Binding-site contacts:
Ligand atom O7 contacts residue HIS32 of chain 5.A at 3.2 Å (h-bond).
Ligand atom O6 contacts residue ASP96 of chain 5.A at 2.6 Å (salt-bridge).
Ligand atom C4 contacts residue SER65 of chain 5.A at 3.5 Å.
Ligand atom C4 contacts residue ASP96 of chain 5.A at 3.5 Å.
Ligand atom O2 contacts residue ASP35 of chain 5.A at 2.8 Å (salt-bridge).
Ligand atom O2 contacts residue ZN1 of chain 5.C at 3.2 Å.
Ligand atom O5 contacts residue HIS130 of chain 5.A at 3.0 Å (h-bond).
Ligand atom O15 contacts residue LEU212 of chain 5.A at 3.6 Å.
Ligand atom O7 contacts residue ZN1 of chain 5.C at 2.0 Å.
Ligand atom C1 contacts residue HIS130 of chain 5.A at 3.6 Å.
Ligand atom O15 contacts residue ARG129 of chain 5.A at 2.9 Å (salt-bridge).
Ligand atom O4 contacts residue ASP96 of chain 5.A at 2.6 Å (salt-bridge).
Ligand atom O2 contacts residue ILE171 of chain 5.A at 3.7 Å.
Ligand atom N8 contacts residue ASP34 of chain 5.A at 2.8 Å (salt-bridge).
Ligand atom C12 contacts residue ARG129 of chain 5.A at 3.6 Å.
Ligand atom O4 contacts residue ALA62 of chain 5.A at 3.7 Å.
Ligand atom N8 contacts residue ZN1 of chain 5.C at 3.5 Å.
Ligand atom O16 contacts residue PHE145 of chain 4.A at 3.5 Å.
Ligand atom O16 contacts residue ARG129 of chain 5.A at 2.9 Å (salt-bridge).
Ligand atom O3 contacts residue HIS32 of chain 5.A at 3.2 Å.
Ligand atom O7 contacts residue ASP35 of chain 5.A at 3.2 Å (salt-bridge).
Ligand atom O3 contacts residue ARG73 of chain 5.A at 2.9 Å (salt-bridge).
Ligand atom C7 contacts residue ASP35 of chain 5.A at 3.6 Å.
Ligand atom O2 contacts residue ILE38 of chain 5.A at 3.4 Å.
Ligand atom C3 contacts residue SER65 of chain 5.A at 3.2 Å.
Ligand atom O6 contacts residue HIS130 of chain 5.A at 3.0 Å (h-bond).
Ligand atom O13 contacts residue SER66 of chain 5.A at 2.5 Å (h-bond).
Ligand atom O13 contacts residue ILE149 of chain 4.A at 3.7 Å.
Ligand atom O7 contacts residue HIS133 of chain 5.A at 3.1 Å (h-bond).
Ligand atom C7 contacts residue ZN1 of chain 5.C at 2.9 Å.
Ligand atom O14 contacts residue SER65 of chain 5.A at 3.5 Å.
Ligand atom O6 contacts residue ARG97 of chain 5.A at 3.4 Å.
Ligand atom O4 contacts residue LEU64 of chain 5.A at 3.7 Å.
Ligand atom C10 contacts residue SER66 of chain 5.A at 3.3 Å.
Ligand atom N8 contacts residue ASP35 of chain 5.A at 3.5 Å (salt-bridge).
Ligand atom O14 contacts residue SER66 of chain 5.A at 2.8 Å (h-bond).
Ligand atom O2 contacts residue ASP34 of chain 5.A at 2.9 Å (salt-bridge).
Ligand atom O4 contacts residue SER65 of chain 5.A at 2.7 Å (h-bond).
Ligand atom C6 contacts residue ASP96 of chain 5.A at 3.5 Å.
Ligand atom O3 contacts residue SER65 of chain 5.A at 3.2 Å (h-bond).

Sequence of chain 4.A:
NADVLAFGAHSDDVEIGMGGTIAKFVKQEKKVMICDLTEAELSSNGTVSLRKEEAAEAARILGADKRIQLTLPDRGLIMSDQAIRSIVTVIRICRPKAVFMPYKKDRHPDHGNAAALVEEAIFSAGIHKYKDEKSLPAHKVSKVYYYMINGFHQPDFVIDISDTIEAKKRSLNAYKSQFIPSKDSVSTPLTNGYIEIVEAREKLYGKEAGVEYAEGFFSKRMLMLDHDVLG

This protein binds this small molecule.
Small molecule (SMILES): O=C(O)C[C@H](O[C@H]1O[C@H](CO)[C@@H](O)[C@H](O)[C@H]1NC(=O)NO)C(=O)O

Sequence of chain 5.A:
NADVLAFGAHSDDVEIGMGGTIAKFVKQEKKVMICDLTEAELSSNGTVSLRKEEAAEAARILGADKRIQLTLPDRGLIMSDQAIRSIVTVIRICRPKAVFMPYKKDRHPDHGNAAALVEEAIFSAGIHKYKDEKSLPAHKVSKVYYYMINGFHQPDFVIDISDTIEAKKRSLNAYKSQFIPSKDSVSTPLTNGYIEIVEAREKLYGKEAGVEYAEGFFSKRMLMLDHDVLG